Binding-site contacts:
Ligand atom C6 contacts residue HIS442 of chain 1.A at 3.6 Å.
Ligand atom N2 contacts residue ASN271 of chain 1.A at 3.0 Å (h-bond).
Ligand atom O7 contacts residue PHE445 of chain 1.A at 2.8 Å (h-bond).
Ligand atom C8 contacts residue SER232 of chain 1.A at 3.6 Å.
Ligand atom C7 contacts residue ASN271 of chain 1.A at 3.8 Å.
Ligand atom C7 contacts residue LYS204 of chain 1.A at 3.7 Å.
Ligand atom C8 contacts residue ASP230 of chain 1.A at 3.9 Å.
Ligand atom C1 contacts residue HIS442 of chain 1.A at 3.9 Å.
Ligand atom O4 contacts residue PHE206 of chain 1.A at 3.7 Å.
Ligand atom C7 contacts residue LEU228 of chain 1.A at 3.5 Å (hydrophobic).
Ligand atom C1 contacts residue ASP230 of chain 1.A at 3.7 Å.
Ligand atom O7 contacts residue ASN444 of chain 1.A at 3.2 Å (h-bond).
Ligand atom C7 contacts residue ASP230 of chain 1.A at 3.8 Å.
Ligand atom C3 contacts residue ASP230 of chain 1.A at 3.9 Å.
Ligand atom O7 contacts residue TYR446 of chain 1.A at 3.7 Å.
Ligand atom C2 contacts residue HIS442 of chain 1.A at 3.5 Å.
Ligand atom C8 contacts residue SER208 of chain 1.A at 3.4 Å.
Ligand atom O6 contacts residue ASP440 of chain 1.A at 2.7 Å (salt-bridge).
Ligand atom O6 contacts residue HIS442 of chain 1.A at 3.7 Å.
Ligand atom C2 contacts residue ASP230 of chain 1.A at 3.7 Å.
Ligand atom C6 contacts residue LEU228 of chain 1.A at 3.7 Å (hydrophobic).
Ligand atom C2 contacts residue ASN271 of chain 1.A at 2.5 Å.
Ligand atom C2 contacts residue ASN444 of chain 1.A at 3.7 Å.
Ligand atom O6 contacts residue HIS442 of chain 1.A at 3.4 Å (h-bond).
Ligand atom C6 contacts residue HIS442 of chain 1.A at 3.2 Å.
Ligand atom N2 contacts residue ASP230 of chain 1.A at 2.9 Å (salt-bridge).
Ligand atom O7 contacts residue LYS204 of chain 1.A at 2.9 Å (salt-bridge).
Ligand atom C3 contacts residue ASN271 of chain 1.A at 3.8 Å.
Ligand atom O5 contacts residue HIS442 of chain 1.A at 3.7 Å.
Ligand atom C6 contacts residue SER443 of chain 1.A at 3.7 Å.
Ligand atom C5 contacts residue ASN271 of chain 1.A at 3.6 Å.
Ligand atom C8 contacts residue LEU228 of chain 1.A at 3.7 Å (hydrophobic).
Ligand atom C7 contacts residue PHE445 of chain 1.A at 3.8 Å (hydrophobic).
Ligand atom C8 contacts residue TYR269 of chain 1.A at 3.6 Å (hydrophobic).
Ligand atom C6 contacts residue ASP440 of chain 1.A at 3.3 Å.
Ligand atom C1 contacts residue ASN271 of chain 1.A at 1.4 Å.
Ligand atom O5 contacts residue ASN271 of chain 1.A at 2.3 Å (h-bond).
Ligand atom N2 contacts residue SER232 of chain 1.A at 3.9 Å.
Ligand atom O7 contacts residue LEU228 of chain 1.A at 3.4 Å.
Ligand atom C8 contacts residue PHE445 of chain 1.A at 3.5 Å (hydrophobic).

A protein and the small-molecule ligand that binds it are described below.
Small molecule (SMILES): CC(=O)N[C@H]1[C@H](O[C@H]2[C@H](O)[C@@H](NC(C)=O)CO[C@@H]2CO)O[C@H](CO)[C@@H](O[C@@H]2O[C@H](CO)[C@@H](O)[C@H](O[C@H]3O[C@H](CO)[C@@H](O)[C@H](O)[C@@H]3O)[C@@H]2O)[C@@H]1O

Sequence of chain 1.A:
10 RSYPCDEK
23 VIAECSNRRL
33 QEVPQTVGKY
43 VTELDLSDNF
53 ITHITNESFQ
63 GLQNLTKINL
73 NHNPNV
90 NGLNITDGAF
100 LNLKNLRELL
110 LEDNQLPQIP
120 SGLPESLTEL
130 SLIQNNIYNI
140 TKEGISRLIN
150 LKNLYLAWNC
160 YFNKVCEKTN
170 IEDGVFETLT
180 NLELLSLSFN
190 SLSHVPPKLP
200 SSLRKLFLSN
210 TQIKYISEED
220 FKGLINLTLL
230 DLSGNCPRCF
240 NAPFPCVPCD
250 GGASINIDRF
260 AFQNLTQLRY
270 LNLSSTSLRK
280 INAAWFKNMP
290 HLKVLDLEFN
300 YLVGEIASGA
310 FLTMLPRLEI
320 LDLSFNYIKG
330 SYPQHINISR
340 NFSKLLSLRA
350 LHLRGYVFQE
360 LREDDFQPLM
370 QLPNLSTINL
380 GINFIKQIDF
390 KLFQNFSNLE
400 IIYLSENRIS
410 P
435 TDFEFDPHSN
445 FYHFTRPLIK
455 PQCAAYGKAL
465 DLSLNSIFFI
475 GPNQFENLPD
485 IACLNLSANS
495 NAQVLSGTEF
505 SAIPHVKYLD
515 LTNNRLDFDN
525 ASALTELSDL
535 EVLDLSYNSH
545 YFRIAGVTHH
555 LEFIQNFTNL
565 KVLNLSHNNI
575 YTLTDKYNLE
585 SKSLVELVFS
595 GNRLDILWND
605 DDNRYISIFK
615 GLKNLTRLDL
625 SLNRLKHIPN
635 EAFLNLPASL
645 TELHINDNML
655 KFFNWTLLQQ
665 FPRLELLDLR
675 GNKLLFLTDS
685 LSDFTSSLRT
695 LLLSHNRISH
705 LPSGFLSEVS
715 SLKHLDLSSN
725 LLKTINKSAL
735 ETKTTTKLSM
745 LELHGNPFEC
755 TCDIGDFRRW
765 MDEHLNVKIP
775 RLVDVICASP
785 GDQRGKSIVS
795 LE